Sequence of chain 1.A:
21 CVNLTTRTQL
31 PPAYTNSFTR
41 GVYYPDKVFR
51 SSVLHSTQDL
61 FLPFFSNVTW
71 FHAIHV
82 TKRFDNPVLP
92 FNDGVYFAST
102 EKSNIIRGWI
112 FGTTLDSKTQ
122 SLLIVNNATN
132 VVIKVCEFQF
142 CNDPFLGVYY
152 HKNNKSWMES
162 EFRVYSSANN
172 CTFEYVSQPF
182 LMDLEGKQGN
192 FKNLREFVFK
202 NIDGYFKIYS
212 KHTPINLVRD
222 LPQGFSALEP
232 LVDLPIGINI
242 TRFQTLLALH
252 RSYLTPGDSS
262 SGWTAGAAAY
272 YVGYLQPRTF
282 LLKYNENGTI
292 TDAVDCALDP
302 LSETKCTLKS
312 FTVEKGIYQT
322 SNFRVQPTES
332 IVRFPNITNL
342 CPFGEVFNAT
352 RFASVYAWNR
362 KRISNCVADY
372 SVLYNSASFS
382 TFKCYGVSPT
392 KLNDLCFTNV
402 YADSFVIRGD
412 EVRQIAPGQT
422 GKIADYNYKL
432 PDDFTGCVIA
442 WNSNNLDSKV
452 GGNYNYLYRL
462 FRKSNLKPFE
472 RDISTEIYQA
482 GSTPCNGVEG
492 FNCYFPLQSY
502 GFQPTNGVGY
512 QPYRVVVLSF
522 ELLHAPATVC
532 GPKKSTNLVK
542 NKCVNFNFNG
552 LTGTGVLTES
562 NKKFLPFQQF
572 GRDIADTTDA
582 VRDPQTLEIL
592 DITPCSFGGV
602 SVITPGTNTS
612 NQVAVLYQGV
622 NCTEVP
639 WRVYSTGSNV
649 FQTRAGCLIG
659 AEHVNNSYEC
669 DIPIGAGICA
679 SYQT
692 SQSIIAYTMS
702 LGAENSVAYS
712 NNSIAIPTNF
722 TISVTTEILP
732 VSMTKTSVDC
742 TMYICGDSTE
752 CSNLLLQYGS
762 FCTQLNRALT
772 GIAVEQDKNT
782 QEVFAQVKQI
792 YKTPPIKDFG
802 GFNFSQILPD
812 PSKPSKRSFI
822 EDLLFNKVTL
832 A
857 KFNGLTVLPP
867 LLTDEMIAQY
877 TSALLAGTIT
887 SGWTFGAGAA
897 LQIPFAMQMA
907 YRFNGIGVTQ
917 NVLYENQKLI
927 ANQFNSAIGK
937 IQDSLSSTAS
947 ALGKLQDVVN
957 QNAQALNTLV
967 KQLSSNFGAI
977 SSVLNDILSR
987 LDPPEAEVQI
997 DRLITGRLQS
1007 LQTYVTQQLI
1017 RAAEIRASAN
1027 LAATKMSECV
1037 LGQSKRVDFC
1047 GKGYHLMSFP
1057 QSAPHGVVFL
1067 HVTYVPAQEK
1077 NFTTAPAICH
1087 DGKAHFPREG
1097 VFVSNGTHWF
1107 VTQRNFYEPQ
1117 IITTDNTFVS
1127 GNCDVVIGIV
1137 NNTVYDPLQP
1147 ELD

A small-molecule ligand and the protein it binds are described below.
Small molecule (SMILES): CC(=O)N[C@@H]1[C@@H](O)[C@H](O)[C@@H](CO)O[C@H]1O

Binding-site contacts:
Ligand atom C8 contacts residue PHE1106 of chain 1.A at 3.5 Å (hydrophobic).
Ligand atom C1 contacts residue ASN1101 of chain 1.A at 1.4 Å.
Ligand atom C2 contacts residue ASN1101 of chain 1.A at 2.5 Å.
Ligand atom C1 contacts residue THR1103 of chain 1.A at 4.0 Å.
Ligand atom C7 contacts residue ASN1101 of chain 1.A at 4.1 Å.
Ligand atom O5 contacts residue THR1103 of chain 1.A at 4.4 Å.
Ligand atom C3 contacts residue ASN1101 of chain 1.A at 3.8 Å.
Ligand atom C4 contacts residue ASN1101 of chain 1.A at 4.2 Å.
Ligand atom C2 contacts residue THR1103 of chain 1.A at 4.0 Å.
Ligand atom C7 contacts residue THR1103 of chain 1.A at 4.4 Å.
Ligand atom C7 contacts residue PHE1106 of chain 1.A at 4.0 Å (hydrophobic).
Ligand atom O5 contacts residue ASN1101 of chain 1.A at 2.3 Å (h-bond).
Ligand atom C5 contacts residue ASN1101 of chain 1.A at 3.6 Å.
Ligand atom N2 contacts residue ASN1101 of chain 1.A at 3.0 Å (h-bond).
Ligand atom N2 contacts residue THR1103 of chain 1.A at 4.1 Å.
Ligand atom N2 contacts residue PHE1106 of chain 1.A at 3.5 Å.